Binding-site contacts:
Ligand atom C7 contacts residue ASN54 of chain 1.E at 3.6 Å.
Ligand atom C1 contacts residue THR277 of chain 1.E at 4.5 Å.
Ligand atom O5 contacts residue ASN54 of chain 1.E at 2.4 Å (h-bond).
Ligand atom C6 contacts residue ILE275 of chain 1.E at 3.8 Å (hydrophobic).
Ligand atom C1 contacts residue ILE275 of chain 1.E at 4.3 Å (hydrophobic).
Ligand atom C2 contacts residue THR277 of chain 1.E at 4.3 Å.
Ligand atom C3 contacts residue ASN54 of chain 1.E at 3.9 Å.
Ligand atom C1 contacts residue ASN54 of chain 1.E at 1.5 Å.
Ligand atom C3 contacts residue THR277 of chain 1.E at 4.2 Å.
Ligand atom C5 contacts residue ILE275 of chain 1.E at 3.8 Å (hydrophobic).
Ligand atom C1 contacts residue ASP276 of chain 1.E at 4.2 Å.
Ligand atom N2 contacts residue ASN54 of chain 1.E at 3.0 Å (h-bond).
Ligand atom O5 contacts residue ILE275 of chain 1.E at 3.9 Å.
Ligand atom C2 contacts residue ASN54 of chain 1.E at 2.6 Å.
Ligand atom C4 contacts residue ASN54 of chain 1.E at 4.3 Å.
Ligand atom C5 contacts residue ASN54 of chain 1.E at 3.6 Å.
Ligand atom N2 contacts residue THR277 of chain 1.E at 3.6 Å.
Ligand atom C8 contacts residue ASN55 of chain 1.E at 3.4 Å.
Ligand atom C8 contacts residue ASN54 of chain 1.E at 3.5 Å.
Ligand atom O7 contacts residue ASN54 of chain 1.E at 3.9 Å.

This protein binds this small molecule.
Small molecule (SMILES): CC(=O)N[C@@H]1[C@@H](O)[C@H](O)[C@@H](CO)O[C@H]1O

Sequence of chain 1.E:
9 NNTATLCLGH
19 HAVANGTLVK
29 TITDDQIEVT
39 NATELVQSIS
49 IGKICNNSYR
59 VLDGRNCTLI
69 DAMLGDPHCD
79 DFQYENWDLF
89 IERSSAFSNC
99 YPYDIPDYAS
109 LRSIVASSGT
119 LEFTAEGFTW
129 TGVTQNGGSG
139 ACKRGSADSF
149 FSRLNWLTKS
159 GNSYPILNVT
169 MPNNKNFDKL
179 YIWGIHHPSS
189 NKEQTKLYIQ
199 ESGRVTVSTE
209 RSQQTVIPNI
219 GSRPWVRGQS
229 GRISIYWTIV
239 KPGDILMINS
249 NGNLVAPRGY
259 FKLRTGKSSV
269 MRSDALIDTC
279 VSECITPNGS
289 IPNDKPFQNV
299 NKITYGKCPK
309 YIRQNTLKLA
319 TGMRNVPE